Binding-site contacts:
Ligand atom O3 contacts residue GAL2 of chain 1.D at 3.5 Å (h-bond).
Ligand atom C6 contacts residue NDG1 of chain 1.D at 0.1 Å.
Ligand atom O5 contacts residue NDG1 of chain 1.D at 0.1 Å (h-bond).
Ligand atom C3 contacts residue FUC4 of chain 1.D at 2.4 Å.
Ligand atom O6 contacts residue ARG325 of chain 1.B at 3.6 Å.
Ligand atom O7 contacts residue FUC4 of chain 1.D at 4.1 Å.
Ligand atom N2 contacts residue FUC4 of chain 1.D at 3.2 Å.
Ligand atom C1 contacts residue HIS324 of chain 1.B at 4.1 Å.
Ligand atom O4 contacts residue NDG1 of chain 1.D at 0.1 Å (h-bond).
Ligand atom C3 contacts residue NDG1 of chain 1.D at 0.1 Å.
Ligand atom C4 contacts residue GAL2 of chain 1.D at 2.4 Å.
Ligand atom O3 contacts residue NDG1 of chain 1.D at 0.1 Å (h-bond).
Ligand atom C4 contacts residue NDG1 of chain 1.D at 0.0 Å.
Ligand atom C4 contacts residue GLN322 of chain 1.B at 4.2 Å.
Ligand atom C1 contacts residue NDG1 of chain 1.D at 0.1 Å.
Ligand atom O4 contacts residue GAL2 of chain 1.D at 1.4 Å.
Ligand atom C4 contacts residue FUC4 of chain 1.D at 3.6 Å.
Ligand atom C5 contacts residue NDG1 of chain 1.D at 0.1 Å.
Ligand atom O3 contacts residue GLN322 of chain 1.B at 3.9 Å.
Ligand atom C5 contacts residue HIS324 of chain 1.B at 4.0 Å.
Ligand atom C8 contacts residue NDG1 of chain 1.D at 0.8 Å.
Ligand atom C5 contacts residue GAL2 of chain 1.D at 3.3 Å.
Ligand atom C6 contacts residue HIS324 of chain 1.B at 3.7 Å.
Ligand atom O1 contacts residue HIS324 of chain 1.B at 3.6 Å.
Ligand atom C7 contacts residue NDG1 of chain 1.D at 0.6 Å.
Ligand atom O3 contacts residue FUC4 of chain 1.D at 1.4 Å.
Ligand atom O7 contacts residue NDG1 of chain 1.D at 0.7 Å (h-bond).
Ligand atom C3 contacts residue GAL2 of chain 1.D at 3.6 Å.
Ligand atom O1 contacts residue NDG1 of chain 1.D at 1.4 Å.
Ligand atom O6 contacts residue GAL2 of chain 1.D at 3.6 Å.
Ligand atom O6 contacts residue NDG1 of chain 1.D at 0.1 Å (h-bond).
Ligand atom C6 contacts residue GAL2 of chain 1.D at 3.2 Å.
Ligand atom N2 contacts residue NDG1 of chain 1.D at 0.3 Å (h-bond).
Ligand atom C2 contacts residue NDG1 of chain 1.D at 0.1 Å.
Ligand atom O6 contacts residue HIS324 of chain 1.B at 2.7 Å (h-bond).
Ligand atom C8 contacts residue FUC4 of chain 1.D at 4.4 Å.
Ligand atom O5 contacts residue HIS324 of chain 1.B at 3.2 Å (h-bond).
Ligand atom C2 contacts residue FUC4 of chain 1.D at 3.3 Å.
Ligand atom O4 contacts residue FUC4 of chain 1.D at 3.4 Å.
Ligand atom C7 contacts residue FUC4 of chain 1.D at 3.9 Å.

Sequence of chain 1.B:
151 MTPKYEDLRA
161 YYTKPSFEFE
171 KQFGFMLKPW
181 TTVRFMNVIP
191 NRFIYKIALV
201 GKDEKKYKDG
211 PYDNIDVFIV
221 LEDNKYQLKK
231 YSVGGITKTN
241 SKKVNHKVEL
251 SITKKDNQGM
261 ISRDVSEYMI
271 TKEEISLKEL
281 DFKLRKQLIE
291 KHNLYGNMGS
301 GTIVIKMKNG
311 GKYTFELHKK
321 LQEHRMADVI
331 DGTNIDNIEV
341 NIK

The small molecule below binds the protein below.
Small molecule (SMILES): CC(=O)N[C@@H]1[C@@H](O)[C@H](O)[C@@H](CO)O[C@H]1O